This protein binds this small molecule.
Small molecule (SMILES): CC(=O)N[C@@H]1[C@@H](O)[C@H](O)[C@@H](CO)O[C@H]1O

Sequence of chain 1.L:
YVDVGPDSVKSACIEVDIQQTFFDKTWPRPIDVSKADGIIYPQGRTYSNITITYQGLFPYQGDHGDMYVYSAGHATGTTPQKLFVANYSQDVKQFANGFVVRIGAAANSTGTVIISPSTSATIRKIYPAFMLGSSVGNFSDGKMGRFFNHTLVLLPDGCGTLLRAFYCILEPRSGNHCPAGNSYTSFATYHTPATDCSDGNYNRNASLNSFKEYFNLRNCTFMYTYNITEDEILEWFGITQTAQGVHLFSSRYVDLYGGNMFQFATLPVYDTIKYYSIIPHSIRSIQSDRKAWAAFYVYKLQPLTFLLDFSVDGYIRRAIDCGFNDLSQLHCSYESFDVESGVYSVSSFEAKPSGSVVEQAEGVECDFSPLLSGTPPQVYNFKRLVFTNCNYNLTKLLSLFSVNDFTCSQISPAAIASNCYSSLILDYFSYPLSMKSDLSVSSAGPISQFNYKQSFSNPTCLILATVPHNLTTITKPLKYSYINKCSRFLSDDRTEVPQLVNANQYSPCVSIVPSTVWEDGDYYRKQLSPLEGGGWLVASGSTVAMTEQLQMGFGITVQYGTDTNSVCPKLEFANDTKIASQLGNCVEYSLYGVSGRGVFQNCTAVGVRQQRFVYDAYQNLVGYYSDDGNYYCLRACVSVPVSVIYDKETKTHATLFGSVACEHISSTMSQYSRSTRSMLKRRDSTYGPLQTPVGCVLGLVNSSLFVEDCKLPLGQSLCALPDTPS

Binding-site contacts:
Ligand atom C2 contacts residue ASN104 of chain 1.L at 2.7 Å.
Ligand atom C8 contacts residue GLN37 of chain 1.L at 4.4 Å.
Ligand atom C8 contacts residue ASN104 of chain 1.L at 4.4 Å.
Ligand atom O5 contacts residue GLN107 of chain 1.L at 4.4 Å.
Ligand atom C2 contacts residue GLN37 of chain 1.L at 4.3 Å.
Ligand atom O5 contacts residue ASN104 of chain 1.L at 2.2 Å (h-bond).
Ligand atom O7 contacts residue ASP41 of chain 1.L at 2.9 Å (salt-bridge).
Ligand atom O6 contacts residue GLN107 of chain 1.L at 3.6 Å.
Ligand atom C3 contacts residue ASN104 of chain 1.L at 4.0 Å.
Ligand atom C7 contacts residue ASP41 of chain 1.L at 4.0 Å.
Ligand atom C5 contacts residue ASN104 of chain 1.L at 3.6 Å.
Ligand atom N2 contacts residue GLN37 of chain 1.L at 3.4 Å.
Ligand atom N2 contacts residue ASP41 of chain 1.L at 4.5 Å.
Ligand atom C1 contacts residue ASN104 of chain 1.L at 1.5 Å.
Ligand atom C7 contacts residue ASN104 of chain 1.L at 4.1 Å.
Ligand atom C6 contacts residue GLN107 of chain 1.L at 4.2 Å.
Ligand atom O7 contacts residue GLN37 of chain 1.L at 3.3 Å.
Ligand atom N2 contacts residue ASN104 of chain 1.L at 3.3 Å (h-bond).
Ligand atom C1 contacts residue GLN37 of chain 1.L at 4.4 Å.
Ligand atom C7 contacts residue GLN37 of chain 1.L at 3.4 Å.
Ligand atom C4 contacts residue ASN104 of chain 1.L at 4.2 Å.